Sequence of chain 2.C:
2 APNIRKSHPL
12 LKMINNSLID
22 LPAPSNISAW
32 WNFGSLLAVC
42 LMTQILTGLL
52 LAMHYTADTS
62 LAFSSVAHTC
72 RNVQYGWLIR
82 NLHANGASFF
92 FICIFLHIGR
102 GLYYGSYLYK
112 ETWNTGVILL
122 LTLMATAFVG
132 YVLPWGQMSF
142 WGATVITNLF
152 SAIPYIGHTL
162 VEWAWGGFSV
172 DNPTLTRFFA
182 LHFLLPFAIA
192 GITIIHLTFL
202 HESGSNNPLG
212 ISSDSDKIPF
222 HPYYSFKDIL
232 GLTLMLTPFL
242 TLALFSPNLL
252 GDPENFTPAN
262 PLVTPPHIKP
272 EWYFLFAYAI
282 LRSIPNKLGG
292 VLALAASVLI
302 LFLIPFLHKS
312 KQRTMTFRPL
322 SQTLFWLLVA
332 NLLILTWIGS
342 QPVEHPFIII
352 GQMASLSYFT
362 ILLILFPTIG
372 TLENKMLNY

Binding-site contacts:
Ligand atom C36 contacts residue PHE129 of chain 2.C at 3.8 Å (hydrophobic).
Ligand atom C6 contacts residue VAL146 of chain 2.C at 3.7 Å (hydrophobic).
Ligand atom C10 contacts residue ILE147 of chain 2.C at 3.6 Å (hydrophobic).
Ligand atom C16 contacts residue PRO271 of chain 2.C at 3.9 Å (hydrophobic).
Ligand atom O13 contacts residue CYS160 of chain 1.E at 3.6 Å.
Ligand atom C21 contacts residue LEU295 of chain 2.C at 3.7 Å (hydrophobic).
Ligand atom C32 contacts residue PHE151 of chain 2.C at 3.9 Å (hydrophobic).
Ligand atom O15 contacts residue ILE147 of chain 2.C at 3.4 Å.
Ligand atom C1 contacts residue HIS161 of chain 1.E at 3.9 Å.
Ligand atom C38 contacts residue VAL130 of chain 2.C at 3.6 Å (hydrophobic).
Ligand atom C5 contacts residue PRO271 of chain 2.C at 3.4 Å (hydrophobic).
Ligand atom O12 contacts residue TYR279 of chain 2.C at 3.5 Å.
Ligand atom C26 contacts residue HIS161 of chain 1.E at 3.9 Å.
Ligand atom O12 contacts residue HIS161 of chain 1.E at 2.8 Å (h-bond).
Ligand atom C26 contacts residue ILE269 of chain 2.C at 3.8 Å (hydrophobic).
Ligand atom C16 contacts residue GLY143 of chain 2.C at 3.7 Å.
Ligand atom O15 contacts residue PHE275 of chain 2.C at 3.6 Å.
Ligand atom O14 contacts residue PRO271 of chain 2.C at 3.4 Å.
Ligand atom C2 contacts residue HIS161 of chain 1.E at 3.8 Å.
Ligand atom C4 contacts residue PRO271 of chain 2.C at 3.5 Å (hydrophobic).
Ligand atom C10 contacts residue PRO271 of chain 2.C at 3.7 Å (hydrophobic).
Ligand atom C9 contacts residue ILE147 of chain 2.C at 3.9 Å (hydrophobic).
Ligand atom C38 contacts residue LEU182 of chain 2.C at 3.4 Å (hydrophobic).
Ligand atom C31 contacts residue ILE147 of chain 2.C at 3.8 Å (hydrophobic).
Ligand atom C26 contacts residue CYS160 of chain 1.E at 3.4 Å (hydrophobic).
Ligand atom C2 contacts residue TYR279 of chain 2.C at 3.7 Å (hydrophobic).
Ligand atom O13 contacts residue HIS161 of chain 1.E at 3.0 Å (h-bond).
Ligand atom C37 contacts residue PHE129 of chain 2.C at 3.7 Å (hydrophobic).
Ligand atom C35 contacts residue ILE147 of chain 2.C at 3.5 Å (hydrophobic).
Ligand atom C33 contacts residue PHE275 of chain 2.C at 3.0 Å (hydrophobic).
Ligand atom C31 contacts residue PHE129 of chain 2.C at 3.6 Å (hydrophobic).
Ligand atom O15 contacts residue PRO271 of chain 2.C at 3.7 Å.
Ligand atom C27 contacts residue LEU295 of chain 2.C at 3.3 Å (hydrophobic).
Ligand atom C1 contacts residue VAL146 of chain 2.C at 3.7 Å (hydrophobic).
Ligand atom O13 contacts residue VAL146 of chain 2.C at 3.9 Å.
Ligand atom C28 contacts residue MET125 of chain 2.C at 3.7 Å (hydrophobic).
Ligand atom C28 contacts residue PHE275 of chain 2.C at 3.1 Å (hydrophobic).
Ligand atom C34 contacts residue MET125 of chain 2.C at 3.8 Å (hydrophobic).
Ligand atom C26 contacts residue VAL146 of chain 2.C at 3.9 Å (hydrophobic).
Ligand atom O13 contacts residue TYR279 of chain 2.C at 3.9 Å.

Sequence of chain 1.E:
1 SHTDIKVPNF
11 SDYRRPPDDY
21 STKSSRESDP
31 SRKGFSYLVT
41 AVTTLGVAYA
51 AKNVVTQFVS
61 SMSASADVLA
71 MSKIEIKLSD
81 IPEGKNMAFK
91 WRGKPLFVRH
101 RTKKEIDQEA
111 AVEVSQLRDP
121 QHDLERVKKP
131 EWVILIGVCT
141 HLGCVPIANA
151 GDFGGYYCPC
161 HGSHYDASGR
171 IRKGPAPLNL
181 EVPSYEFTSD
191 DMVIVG

This small molecule binds to this protein.
Small molecule (SMILES): C/C=C(C)/C=C/C=C[C@H](C)[C@H](C)[C@H](C)[C@H](C)CCc1oc2c(O)c(OC)cc(OC)c2c(=O)c1C